This protein binds this small molecule.
Small molecule (SMILES): CC(=O)N[C@@H]1[C@@H](O)[C@H](O)[C@@H](CO)O[C@H]1O

Sequence of chain 1.B:
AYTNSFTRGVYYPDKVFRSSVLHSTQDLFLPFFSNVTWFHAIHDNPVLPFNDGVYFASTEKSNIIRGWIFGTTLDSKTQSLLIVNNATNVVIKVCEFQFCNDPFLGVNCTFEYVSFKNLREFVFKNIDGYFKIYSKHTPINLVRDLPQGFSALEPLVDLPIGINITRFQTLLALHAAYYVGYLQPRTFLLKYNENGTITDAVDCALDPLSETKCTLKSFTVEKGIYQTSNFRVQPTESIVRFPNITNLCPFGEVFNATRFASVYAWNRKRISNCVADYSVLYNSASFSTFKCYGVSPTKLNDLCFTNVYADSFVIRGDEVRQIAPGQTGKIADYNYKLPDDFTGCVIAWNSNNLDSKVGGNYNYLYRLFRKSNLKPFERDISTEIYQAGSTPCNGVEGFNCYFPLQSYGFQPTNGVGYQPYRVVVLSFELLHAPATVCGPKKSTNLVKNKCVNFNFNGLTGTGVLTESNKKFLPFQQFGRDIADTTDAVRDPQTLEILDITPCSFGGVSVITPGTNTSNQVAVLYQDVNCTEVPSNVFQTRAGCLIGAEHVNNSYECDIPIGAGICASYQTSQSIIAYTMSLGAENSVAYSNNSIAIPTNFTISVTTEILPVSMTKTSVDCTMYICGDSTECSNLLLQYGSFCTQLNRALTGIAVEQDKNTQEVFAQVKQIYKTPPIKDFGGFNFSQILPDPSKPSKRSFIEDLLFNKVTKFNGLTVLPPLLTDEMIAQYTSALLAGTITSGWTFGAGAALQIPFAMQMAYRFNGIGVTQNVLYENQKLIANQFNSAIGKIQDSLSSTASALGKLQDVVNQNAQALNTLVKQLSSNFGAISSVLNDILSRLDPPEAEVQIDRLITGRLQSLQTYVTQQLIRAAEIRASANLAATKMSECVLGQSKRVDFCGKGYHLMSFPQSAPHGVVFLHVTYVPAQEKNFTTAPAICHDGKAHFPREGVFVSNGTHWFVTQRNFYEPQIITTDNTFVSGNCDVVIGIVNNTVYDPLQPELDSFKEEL

Sequence of chain 1.A:
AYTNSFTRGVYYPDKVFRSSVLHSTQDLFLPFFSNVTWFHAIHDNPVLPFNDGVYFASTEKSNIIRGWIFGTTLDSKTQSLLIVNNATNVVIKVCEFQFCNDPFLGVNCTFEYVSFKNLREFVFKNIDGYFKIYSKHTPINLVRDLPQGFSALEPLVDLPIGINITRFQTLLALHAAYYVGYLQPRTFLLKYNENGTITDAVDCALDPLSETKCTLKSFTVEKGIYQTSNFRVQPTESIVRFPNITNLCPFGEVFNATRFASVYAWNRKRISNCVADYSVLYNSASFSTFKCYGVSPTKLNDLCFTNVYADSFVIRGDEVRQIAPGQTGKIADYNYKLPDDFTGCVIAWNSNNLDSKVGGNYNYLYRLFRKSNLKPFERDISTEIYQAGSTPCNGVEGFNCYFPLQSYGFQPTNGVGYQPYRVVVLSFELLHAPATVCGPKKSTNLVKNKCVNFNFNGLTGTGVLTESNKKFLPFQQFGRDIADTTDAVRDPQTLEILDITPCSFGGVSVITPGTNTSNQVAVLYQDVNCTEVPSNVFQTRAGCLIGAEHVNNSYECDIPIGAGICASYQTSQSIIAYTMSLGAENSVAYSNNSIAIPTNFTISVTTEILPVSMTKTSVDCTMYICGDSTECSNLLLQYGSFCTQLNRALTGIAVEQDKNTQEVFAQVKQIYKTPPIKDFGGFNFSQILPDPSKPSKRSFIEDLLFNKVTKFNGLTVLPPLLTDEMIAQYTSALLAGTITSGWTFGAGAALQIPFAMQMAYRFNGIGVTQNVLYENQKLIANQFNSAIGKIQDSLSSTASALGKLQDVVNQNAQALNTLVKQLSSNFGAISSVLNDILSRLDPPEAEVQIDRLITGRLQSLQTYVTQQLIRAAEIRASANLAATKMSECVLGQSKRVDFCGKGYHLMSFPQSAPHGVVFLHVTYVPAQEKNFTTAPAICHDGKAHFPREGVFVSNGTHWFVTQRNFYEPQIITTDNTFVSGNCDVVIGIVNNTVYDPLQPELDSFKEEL

Binding-site contacts:
Ligand atom N2 contacts residue ASN223 of chain 1.B at 2.9 Å (h-bond).
Ligand atom O5 contacts residue THR97 of chain 1.B at 4.1 Å.
Ligand atom C2 contacts residue ASN223 of chain 1.B at 2.4 Å.
Ligand atom O6 contacts residue THR225 of chain 1.B at 3.8 Å.
Ligand atom O5 contacts residue ASN223 of chain 1.B at 2.4 Å (h-bond).
Ligand atom C5 contacts residue THR225 of chain 1.B at 4.3 Å.
Ligand atom C8 contacts residue GLU454 of chain 1.A at 3.4 Å.
Ligand atom C8 contacts residue LYS451 of chain 1.A at 3.7 Å.
Ligand atom C4 contacts residue ASN223 of chain 1.B at 4.2 Å.
Ligand atom C7 contacts residue GLU454 of chain 1.A at 3.9 Å.
Ligand atom C7 contacts residue ASN223 of chain 1.B at 3.7 Å.
Ligand atom O7 contacts residue GLU454 of chain 1.A at 3.5 Å (salt-bridge).
Ligand atom C3 contacts residue ASN223 of chain 1.B at 3.8 Å.
Ligand atom C1 contacts residue ASN223 of chain 1.B at 1.4 Å.
Ligand atom C6 contacts residue ARG226 of chain 1.B at 4.0 Å.
Ligand atom O7 contacts residue ASN223 of chain 1.B at 4.1 Å.
Ligand atom O6 contacts residue ARG226 of chain 1.B at 3.1 Å (salt-bridge).
Ligand atom C1 contacts residue THR225 of chain 1.B at 4.2 Å.
Ligand atom C5 contacts residue ASN223 of chain 1.B at 3.7 Å.
Ligand atom O7 contacts residue ARG446 of chain 1.A at 4.3 Å.
Ligand atom O6 contacts residue THR97 of chain 1.B at 3.8 Å.
Ligand atom O5 contacts residue THR225 of chain 1.B at 4.4 Å.